The protein below binds the small molecule below.
Small molecule (SMILES): OC[C@H]1O[C@@H](O)[C@H](O)[C@@H](O)[C@@H]1O

Binding-site contacts:
Ligand atom O2 contacts residue GLU10 of chain 1.F at 3.8 Å.
Ligand atom C1 contacts residue GLU1 of chain 1.F at 3.5 Å.
Ligand atom C1 contacts residue GLU10 of chain 1.F at 4.0 Å.
Ligand atom C2 contacts residue THR15 of chain 1.F at 4.0 Å.
Ligand atom C5 contacts residue GLU1 of chain 1.F at 4.1 Å.
Ligand atom O3 contacts residue GLU10 of chain 1.F at 3.8 Å.
Ligand atom C5 contacts residue THR15 of chain 1.F at 4.3 Å.
Ligand atom O5 contacts residue GLU10 of chain 1.F at 4.4 Å.
Ligand atom C1 contacts residue THR15 of chain 1.F at 3.5 Å.
Ligand atom C3 contacts residue THR15 of chain 1.F at 4.0 Å.
Ligand atom O2 contacts residue ASN13 of chain 1.F at 2.8 Å (h-bond).
Ligand atom C4 contacts residue ASN13 of chain 1.F at 4.1 Å.
Ligand atom O5 contacts residue ASN13 of chain 1.F at 2.3 Å (h-bond).
Ligand atom C2 contacts residue GLU1 of chain 1.F at 4.2 Å.
Ligand atom O5 contacts residue GLU1 of chain 1.F at 2.9 Å (salt-bridge).
Ligand atom C3 contacts residue ASN13 of chain 1.F at 3.7 Å.
Ligand atom C6 contacts residue GLU1 of chain 1.F at 3.5 Å.
Ligand atom C5 contacts residue ASN13 of chain 1.F at 3.6 Å.
Ligand atom O2 contacts residue THR15 of chain 1.F at 3.8 Å.
Ligand atom C2 contacts residue GLU10 of chain 1.F at 3.4 Å.
Ligand atom C2 contacts residue ASN13 of chain 1.F at 2.3 Å.
Ligand atom O5 contacts residue ARG2 of chain 1.F at 4.2 Å.
Ligand atom O2 contacts residue LYS14 of chain 1.F at 4.3 Å.
Ligand atom C1 contacts residue ASN13 of chain 1.F at 1.4 Å.
Ligand atom O6 contacts residue GLU1 of chain 1.F at 3.8 Å.
Ligand atom O5 contacts residue THR15 of chain 1.F at 4.4 Å.
Ligand atom O6 contacts residue ASP8 of chain 1.F at 3.5 Å (salt-bridge).
Ligand atom C3 contacts residue GLU10 of chain 1.F at 4.2 Å.

Sequence of chain 1.F:
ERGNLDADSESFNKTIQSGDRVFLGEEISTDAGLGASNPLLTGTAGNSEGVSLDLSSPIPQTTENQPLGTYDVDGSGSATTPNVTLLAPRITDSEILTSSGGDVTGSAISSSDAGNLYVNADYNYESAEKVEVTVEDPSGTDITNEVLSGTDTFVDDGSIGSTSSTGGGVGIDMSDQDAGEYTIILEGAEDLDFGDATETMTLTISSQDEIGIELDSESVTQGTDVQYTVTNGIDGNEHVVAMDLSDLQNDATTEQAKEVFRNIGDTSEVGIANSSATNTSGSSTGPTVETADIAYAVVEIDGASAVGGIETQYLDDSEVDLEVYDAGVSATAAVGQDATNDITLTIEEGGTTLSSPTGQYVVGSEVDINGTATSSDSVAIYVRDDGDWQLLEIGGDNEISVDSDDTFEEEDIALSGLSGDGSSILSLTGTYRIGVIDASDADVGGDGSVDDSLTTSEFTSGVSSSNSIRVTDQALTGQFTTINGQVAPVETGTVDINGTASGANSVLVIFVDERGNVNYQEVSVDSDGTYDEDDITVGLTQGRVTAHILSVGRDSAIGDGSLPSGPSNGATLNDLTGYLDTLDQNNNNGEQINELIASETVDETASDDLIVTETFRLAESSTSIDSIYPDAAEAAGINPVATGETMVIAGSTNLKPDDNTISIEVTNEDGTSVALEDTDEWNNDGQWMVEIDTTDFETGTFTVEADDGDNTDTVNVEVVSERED